Sequence of chain 29.B:
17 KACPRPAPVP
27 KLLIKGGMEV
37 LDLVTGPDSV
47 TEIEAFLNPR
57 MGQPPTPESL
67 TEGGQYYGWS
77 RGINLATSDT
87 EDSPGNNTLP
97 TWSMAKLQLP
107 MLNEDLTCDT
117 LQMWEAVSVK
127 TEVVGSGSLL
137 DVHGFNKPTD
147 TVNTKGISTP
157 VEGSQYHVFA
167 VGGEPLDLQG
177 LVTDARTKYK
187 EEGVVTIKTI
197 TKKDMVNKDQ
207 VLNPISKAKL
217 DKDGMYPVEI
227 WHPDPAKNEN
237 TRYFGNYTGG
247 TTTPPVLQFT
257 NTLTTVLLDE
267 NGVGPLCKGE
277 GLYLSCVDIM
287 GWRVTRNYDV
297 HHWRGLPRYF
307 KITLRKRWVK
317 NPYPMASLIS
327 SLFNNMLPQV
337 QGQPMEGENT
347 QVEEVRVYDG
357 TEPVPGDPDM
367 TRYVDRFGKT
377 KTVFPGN

Sequence of chain 29.C:
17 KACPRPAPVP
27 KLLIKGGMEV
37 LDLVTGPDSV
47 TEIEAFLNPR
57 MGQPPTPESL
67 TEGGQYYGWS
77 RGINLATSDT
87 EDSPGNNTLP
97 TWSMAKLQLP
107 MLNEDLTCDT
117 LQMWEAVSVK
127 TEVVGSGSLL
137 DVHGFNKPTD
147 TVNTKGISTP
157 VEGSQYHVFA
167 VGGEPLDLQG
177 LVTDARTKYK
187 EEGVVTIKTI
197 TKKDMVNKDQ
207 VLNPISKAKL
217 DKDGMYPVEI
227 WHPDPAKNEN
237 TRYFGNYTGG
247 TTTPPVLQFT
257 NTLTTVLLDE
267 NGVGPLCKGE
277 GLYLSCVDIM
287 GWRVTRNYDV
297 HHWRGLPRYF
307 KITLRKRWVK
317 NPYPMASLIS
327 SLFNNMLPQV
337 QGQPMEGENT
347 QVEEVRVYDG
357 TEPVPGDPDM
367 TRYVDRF

Binding-site contacts:
Ligand atom C7 contacts residue TYR72 of chain 29.B at 4.3 Å (hydrophobic).
Ligand atom C3 contacts residue VAL296 of chain 29.B at 3.5 Å (hydrophobic).
Ligand atom C5 contacts residue ASN93 of chain 29.B at 4.3 Å.
Ligand atom C1 contacts residue TYR72 of chain 29.B at 4.1 Å (hydrophobic).
Ligand atom C4 contacts residue GLY78 of chain 29.B at 3.6 Å.
Ligand atom O3 contacts residue VAL296 of chain 29.B at 4.0 Å.
Ligand atom C3 contacts residue HIS298 of chain 29.B at 3.4 Å.
Ligand atom C4 contacts residue ARG77 of chain 29.B at 4.0 Å.
Ligand atom C6 contacts residue TYR72 of chain 29.B at 4.0 Å (hydrophobic).
Ligand atom O3 contacts residue GLY78 of chain 29.B at 3.4 Å.
Ligand atom C4 contacts residue HIS298 of chain 29.B at 3.4 Å.
Ligand atom C10 contacts residue TYR72 of chain 29.B at 4.1 Å (hydrophobic).
Ligand atom C2 contacts residue GLY78 of chain 29.B at 4.1 Å.
Ligand atom N5 contacts residue TYR72 of chain 29.B at 3.1 Å (h-bond).
Ligand atom C3 contacts residue GLY78 of chain 29.B at 4.1 Å.
Ligand atom O1A contacts residue ARG77 of chain 29.B at 2.9 Å (salt-bridge).
Ligand atom O1B contacts residue ARG77 of chain 29.B at 3.1 Å (salt-bridge).
Ligand atom O1B contacts residue SER89 of chain 29.B at 4.1 Å.
Ligand atom O6 contacts residue ASN93 of chain 29.B at 3.2 Å (h-bond).
Ligand atom C4 contacts residue TYR72 of chain 29.B at 4.1 Å (hydrophobic).
Ligand atom C11 contacts residue TYR72 of chain 29.B at 4.0 Å (hydrophobic).
Ligand atom O1A contacts residue GLY78 of chain 29.B at 4.0 Å.
Ligand atom C11 contacts residue ASP85 of chain 29.C at 4.0 Å.
Ligand atom O4 contacts residue VAL296 of chain 29.B at 4.0 Å.
Ligand atom O8 contacts residue ARG77 of chain 29.B at 3.4 Å (salt-bridge).
Ligand atom O4 contacts residue THR291 of chain 29.B at 3.1 Å.
Ligand atom C5 contacts residue TYR72 of chain 29.B at 3.9 Å (hydrophobic).
Ligand atom O4 contacts residue HIS298 of chain 29.B at 2.9 Å (h-bond).
Ligand atom C1 contacts residue ARG77 of chain 29.B at 3.4 Å.
Ligand atom O4 contacts residue ASN80 of chain 29.B at 4.2 Å.
Ligand atom O1B contacts residue ASN80 of chain 29.B at 4.3 Å.
Ligand atom O4 contacts residue GLY78 of chain 29.B at 3.0 Å.
Ligand atom C8 contacts residue ARG77 of chain 29.B at 4.3 Å.
Ligand atom O8 contacts residue TYR72 of chain 29.B at 3.4 Å (h-bond).
Ligand atom C6 contacts residue ASN93 of chain 29.B at 3.2 Å.
Ligand atom O1B contacts residue TYR72 of chain 29.B at 4.2 Å.
Ligand atom O4 contacts residue ILE79 of chain 29.B at 3.6 Å (h-bond).
Ligand atom C3 contacts residue ARG77 of chain 29.B at 3.9 Å.
Ligand atom O1A contacts residue TYR72 of chain 29.B at 3.4 Å.
Ligand atom C3 contacts residue GLY78 of chain 29.B at 3.9 Å.

A small-molecule ligand and the protein it binds are described below.
Small molecule (SMILES): CC(=O)N[C@@H]1[C@@H](O[C@@H]2O[C@H](CO)[C@H](O)[C@H](O[C@]3(C(=O)O)C[C@H](O)[C@@H](NC(C)=O)[C@H]([C@H](O)[C@H](O)CO)O3)[C@H]2O)[C@H](O)[C@@H](CO[C@]2(C(=O)O)C[C@H](O)[C@@H](NC(C)=O)[C@H]([C@H](O)[C@H](O)CO)O2)O[C@H]1O